Binding-site contacts:
Ligand atom O52 contacts residue ARG266 of chain 1.A at 3.9 Å.
Ligand atom C3 contacts residue ARG568 of chain 1.A at 3.9 Å.
Ligand atom O6 contacts residue LYS569 of chain 1.A at 4.3 Å.
Ligand atom O51 contacts residue TYR567 of chain 1.A at 3.5 Å (h-bond).
Ligand atom C4 contacts residue LYS569 of chain 1.A at 4.4 Å.
Ligand atom O4 contacts residue ARG270 of chain 1.A at 4.0 Å.
Ligand atom O5 contacts residue LYS569 of chain 1.A at 3.6 Å.
Ligand atom P5 contacts residue LYS507 of chain 1.A at 3.8 Å.
Ligand atom C6 contacts residue ARG568 of chain 1.A at 4.2 Å.
Ligand atom O41 contacts residue LEU269 of chain 1.A at 3.9 Å.
Ligand atom O42 contacts residue ARG266 of chain 1.A at 3.3 Å (salt-bridge).
Ligand atom C6 contacts residue LYS569 of chain 1.A at 4.1 Å.
Ligand atom O3 contacts residue LYS569 of chain 1.A at 4.0 Å.
Ligand atom O43 contacts residue LEU269 of chain 1.A at 4.1 Å.
Ligand atom O41 contacts residue THR267 of chain 1.A at 3.6 Å (h-bond).
Ligand atom O52 contacts residue ARG510 of chain 1.A at 4.0 Å.
Ligand atom O12 contacts residue ARG503 of chain 1.A at 3.8 Å.
Ligand atom O1 contacts residue ARG568 of chain 1.A at 3.8 Å.
Ligand atom C5 contacts residue LYS569 of chain 1.A at 4.2 Å.
Ligand atom P4 contacts residue LEU269 of chain 1.A at 4.5 Å.
Ligand atom O6 contacts residue TYR567 of chain 1.A at 4.3 Å.
Ligand atom O51 contacts residue LYS569 of chain 1.A at 3.8 Å.
Ligand atom O3 contacts residue ARG568 of chain 1.A at 2.5 Å (salt-bridge).
Ligand atom O43 contacts residue THR268 of chain 1.A at 3.1 Å (h-bond).
Ligand atom P1 contacts residue ARG568 of chain 1.A at 4.4 Å.
Ligand atom O51 contacts residue LYS507 of chain 1.A at 4.1 Å.
Ligand atom O41 contacts residue THR268 of chain 1.A at 4.0 Å.
Ligand atom C2 contacts residue ARG568 of chain 1.A at 4.4 Å.
Ligand atom O53 contacts residue TYR567 of chain 1.A at 4.5 Å.
Ligand atom P5 contacts residue ARG510 of chain 1.A at 4.2 Å.
Ligand atom O11 contacts residue ARG568 of chain 1.A at 3.7 Å.
Ligand atom O51 contacts residue ARG510 of chain 1.A at 3.2 Å (salt-bridge).
Ligand atom O2 contacts residue ARG568 of chain 1.A at 4.3 Å.
Ligand atom P4 contacts residue THR268 of chain 1.A at 4.3 Å.
Ligand atom C1 contacts residue ARG568 of chain 1.A at 4.3 Å.
Ligand atom O52 contacts residue LYS507 of chain 1.A at 3.5 Å.
Ligand atom C2 contacts residue ARG270 of chain 1.A at 4.2 Å.
Ligand atom O53 contacts residue LYS507 of chain 1.A at 3.3 Å.

Sequence of chain 1.A:
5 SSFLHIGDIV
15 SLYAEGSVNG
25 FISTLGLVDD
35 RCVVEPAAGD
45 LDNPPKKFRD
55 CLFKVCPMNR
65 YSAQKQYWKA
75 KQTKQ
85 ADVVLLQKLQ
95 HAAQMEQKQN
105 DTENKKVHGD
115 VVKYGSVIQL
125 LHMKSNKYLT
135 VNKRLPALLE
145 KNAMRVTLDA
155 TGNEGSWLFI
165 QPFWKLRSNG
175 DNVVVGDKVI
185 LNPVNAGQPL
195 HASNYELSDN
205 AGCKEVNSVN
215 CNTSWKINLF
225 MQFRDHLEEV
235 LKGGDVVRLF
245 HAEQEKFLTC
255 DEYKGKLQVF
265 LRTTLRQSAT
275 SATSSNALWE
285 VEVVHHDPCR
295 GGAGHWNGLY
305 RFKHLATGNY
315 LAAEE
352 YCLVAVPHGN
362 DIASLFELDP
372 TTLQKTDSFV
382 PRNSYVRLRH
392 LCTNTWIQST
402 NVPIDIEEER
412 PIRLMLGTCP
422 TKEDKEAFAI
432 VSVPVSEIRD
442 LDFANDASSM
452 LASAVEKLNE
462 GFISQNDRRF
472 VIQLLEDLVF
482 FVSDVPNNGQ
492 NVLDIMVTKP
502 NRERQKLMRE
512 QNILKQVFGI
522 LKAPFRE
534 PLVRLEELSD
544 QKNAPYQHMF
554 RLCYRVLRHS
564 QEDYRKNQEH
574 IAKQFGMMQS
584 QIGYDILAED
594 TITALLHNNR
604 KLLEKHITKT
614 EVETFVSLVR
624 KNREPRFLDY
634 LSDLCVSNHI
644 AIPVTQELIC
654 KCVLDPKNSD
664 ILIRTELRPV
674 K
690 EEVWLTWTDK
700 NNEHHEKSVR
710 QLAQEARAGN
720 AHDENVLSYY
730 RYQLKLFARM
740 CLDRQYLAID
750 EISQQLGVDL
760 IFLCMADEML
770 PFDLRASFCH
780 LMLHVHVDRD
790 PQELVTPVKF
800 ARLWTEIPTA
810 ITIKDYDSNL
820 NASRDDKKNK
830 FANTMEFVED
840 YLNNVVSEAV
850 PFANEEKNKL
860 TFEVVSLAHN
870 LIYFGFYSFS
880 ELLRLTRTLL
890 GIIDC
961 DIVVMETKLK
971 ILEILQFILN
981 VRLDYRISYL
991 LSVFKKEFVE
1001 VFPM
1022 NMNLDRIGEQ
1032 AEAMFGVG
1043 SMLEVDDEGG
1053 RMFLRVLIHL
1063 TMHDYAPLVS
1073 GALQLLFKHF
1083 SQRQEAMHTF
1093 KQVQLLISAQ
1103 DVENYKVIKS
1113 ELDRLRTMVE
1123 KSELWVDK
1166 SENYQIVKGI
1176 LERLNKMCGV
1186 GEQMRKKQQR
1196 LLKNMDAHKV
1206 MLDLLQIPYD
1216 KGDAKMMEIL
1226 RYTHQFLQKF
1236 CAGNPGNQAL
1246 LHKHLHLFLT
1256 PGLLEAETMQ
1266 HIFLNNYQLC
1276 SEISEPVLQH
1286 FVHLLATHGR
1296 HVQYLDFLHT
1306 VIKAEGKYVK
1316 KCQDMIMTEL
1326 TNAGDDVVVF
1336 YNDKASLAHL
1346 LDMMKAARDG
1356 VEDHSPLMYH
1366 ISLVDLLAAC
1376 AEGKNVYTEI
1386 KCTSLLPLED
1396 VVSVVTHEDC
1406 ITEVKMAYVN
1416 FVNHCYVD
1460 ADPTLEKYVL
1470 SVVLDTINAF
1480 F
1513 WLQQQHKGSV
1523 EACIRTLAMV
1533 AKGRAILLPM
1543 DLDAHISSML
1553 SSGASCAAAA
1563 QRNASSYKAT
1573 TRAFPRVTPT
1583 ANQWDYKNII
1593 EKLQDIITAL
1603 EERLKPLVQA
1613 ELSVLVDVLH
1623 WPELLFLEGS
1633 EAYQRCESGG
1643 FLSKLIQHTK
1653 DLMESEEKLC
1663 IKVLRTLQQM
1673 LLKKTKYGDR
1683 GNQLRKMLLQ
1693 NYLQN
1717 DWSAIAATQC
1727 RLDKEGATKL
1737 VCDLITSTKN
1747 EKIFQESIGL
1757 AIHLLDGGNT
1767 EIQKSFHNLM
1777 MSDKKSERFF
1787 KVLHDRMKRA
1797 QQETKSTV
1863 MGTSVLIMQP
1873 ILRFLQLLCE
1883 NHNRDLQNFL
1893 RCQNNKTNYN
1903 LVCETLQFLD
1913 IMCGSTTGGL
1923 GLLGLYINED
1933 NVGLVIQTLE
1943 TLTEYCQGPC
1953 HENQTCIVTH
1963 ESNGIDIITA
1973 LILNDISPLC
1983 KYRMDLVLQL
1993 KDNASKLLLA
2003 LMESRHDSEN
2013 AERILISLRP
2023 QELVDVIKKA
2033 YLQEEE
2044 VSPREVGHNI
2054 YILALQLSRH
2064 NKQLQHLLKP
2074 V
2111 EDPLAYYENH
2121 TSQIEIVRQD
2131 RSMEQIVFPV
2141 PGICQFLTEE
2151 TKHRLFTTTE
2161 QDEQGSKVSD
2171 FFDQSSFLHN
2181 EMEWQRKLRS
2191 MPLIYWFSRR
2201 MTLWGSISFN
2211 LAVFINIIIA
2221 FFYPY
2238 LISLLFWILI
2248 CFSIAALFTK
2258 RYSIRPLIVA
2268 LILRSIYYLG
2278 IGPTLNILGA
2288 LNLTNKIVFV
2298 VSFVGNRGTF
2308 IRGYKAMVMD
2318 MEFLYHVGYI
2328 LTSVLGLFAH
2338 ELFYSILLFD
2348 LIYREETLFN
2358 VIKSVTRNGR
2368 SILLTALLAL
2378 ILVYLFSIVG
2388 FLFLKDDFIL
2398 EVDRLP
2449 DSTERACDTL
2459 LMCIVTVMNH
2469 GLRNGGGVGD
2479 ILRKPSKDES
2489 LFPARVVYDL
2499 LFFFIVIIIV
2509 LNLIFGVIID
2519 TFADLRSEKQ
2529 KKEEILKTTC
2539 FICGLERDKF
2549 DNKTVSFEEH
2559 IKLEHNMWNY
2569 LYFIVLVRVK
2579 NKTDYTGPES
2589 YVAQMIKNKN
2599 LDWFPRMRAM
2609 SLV

This protein binds this small molecule.
Small molecule (SMILES): O=P(O)(O)O[C@@H]1[C@H](O)[C@H](O)[C@@H](OP(=O)(O)O)[C@H](OP(=O)(O)O)[C@H]1O